The protein below binds the small molecule below.
Small molecule (SMILES): CC(C)C[C@@H]1NC(=O)CNC(=O)[C@H](CCCN=C(N)N)NC(=O)[C@H](CC2=CN=C3C=CC=CC23)NC(=O)[C@H](CO)NC(=O)[C@@H](NC(=O)[C@H](C)NC(=O)CN)CSSC[C@@H](C=O)NC(=O)[C@H](C)NC(=O)[C@H](C)NC(=O)[C@H](Cc2cnc[nH]2)NC(=O)[C@H](CC(N)=O)NC(=O)[C@H](CCC(=O)O)NC1=O

Sequence of chain 1.A:
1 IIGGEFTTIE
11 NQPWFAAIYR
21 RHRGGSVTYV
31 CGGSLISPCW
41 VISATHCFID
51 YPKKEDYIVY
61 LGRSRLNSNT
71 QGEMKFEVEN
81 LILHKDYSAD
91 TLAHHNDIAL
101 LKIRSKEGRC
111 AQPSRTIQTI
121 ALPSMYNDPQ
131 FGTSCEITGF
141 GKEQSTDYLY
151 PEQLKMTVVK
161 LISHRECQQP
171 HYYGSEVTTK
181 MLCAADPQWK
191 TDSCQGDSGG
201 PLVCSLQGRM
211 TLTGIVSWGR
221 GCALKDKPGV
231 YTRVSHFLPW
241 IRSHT

Binding-site contacts:
Ligand atom N contacts residue HIS46 of chain 1.A at 3.3 Å (h-bond).
Ligand atom CZ contacts residue SER193 of chain 1.A at 3.2 Å.
Ligand atom OE2 contacts residue HIS46 of chain 1.A at 2.7 Å (h-bond).
Ligand atom CG contacts residue CYS194 of chain 1.A at 3.4 Å (hydrophobic).
Ligand atom O contacts residue GLN195 of chain 1.A at 3.5 Å.
Ligand atom ND1 contacts residue ASP50 of chain 1.A at 3.4 Å (salt-bridge).
Ligand atom NH1 contacts residue ASP192 of chain 1.A at 2.9 Å (salt-bridge).
Ligand atom ND2 contacts residue TYR57 of chain 1.A at 3.0 Å (h-bond).
Ligand atom O contacts residue HIS94 of chain 1.A at 3.0 Å (h-bond).
Ligand atom CA contacts residue HIS46 of chain 1.A at 3.3 Å.
Ligand atom NH2 contacts residue ASP192 of chain 1.A at 3.0 Å (salt-bridge).
Ligand atom O contacts residue TYR51 of chain 1.A at 3.4 Å.
Ligand atom OD1 contacts residue ARG20 of chain 1.A at 2.9 Å (salt-bridge).
Ligand atom OE1 contacts residue GLY196 of chain 1.A at 2.9 Å (h-bond).
Ligand atom N contacts residue ASP50 of chain 1.A at 3.0 Å (salt-bridge).
Ligand atom CB contacts residue ASP50 of chain 1.A at 3.5 Å.
Ligand atom OE1 contacts residue GLN195 of chain 1.A at 3.5 Å.
Ligand atom CA contacts residue TYR51 of chain 1.A at 3.5 Å (hydrophobic).
Ligand atom NE1 contacts residue GLY221 of chain 1.A at 3.5 Å (h-bond).
Ligand atom C contacts residue HIS46 of chain 1.A at 3.3 Å.
Ligand atom CA contacts residue ASP50 of chain 1.A at 3.2 Å.
Ligand atom O contacts residue GLN195 of chain 1.A at 2.8 Å (h-bond).
Ligand atom OD1 contacts residue TYR51 of chain 1.A at 3.5 Å.
Ligand atom CB contacts residue CYS47 of chain 1.A at 3.4 Å (hydrophobic).
Ligand atom NH1 contacts residue GLY229 of chain 1.A at 3.3 Å.
Ligand atom OE1 contacts residue SER198 of chain 1.A at 2.7 Å (h-bond).
Ligand atom NH1 contacts residue SER193 of chain 1.A at 2.7 Å (h-bond).
Ligand atom O contacts residue HIS46 of chain 1.A at 3.1 Å.
Ligand atom CA contacts residue GLN195 of chain 1.A at 3.5 Å.
Ligand atom CH2 contacts residue ARG220 of chain 1.A at 3.4 Å.
Ligand atom CG contacts residue ASP50 of chain 1.A at 3.4 Å.
Ligand atom CZ3 contacts residue LEU92 of chain 1.A at 3.4 Å (hydrophobic).
Ligand atom CZ contacts residue ASP192 of chain 1.A at 3.5 Å.
Ligand atom NH2 contacts residue GLY221 of chain 1.A at 3.0 Å (h-bond).
Ligand atom N contacts residue SER217 of chain 1.A at 3.5 Å (h-bond).
Ligand atom CD contacts residue SER198 of chain 1.A at 3.1 Å.
Ligand atom OE2 contacts residue SER198 of chain 1.A at 3.1 Å (h-bond).
Ligand atom NE2 contacts residue HIS46 of chain 1.A at 3.3 Å (h-bond).
Ligand atom CA contacts residue HIS94 of chain 1.A at 3.4 Å.
Ligand atom ND2 contacts residue CYS47 of chain 1.A at 2.9 Å (h-bond).